Binding-site contacts:
Ligand atom CAN contacts residue PHE768 of chain 1.B at 3.5 Å (hydrophobic).
Ligand atom CAZ contacts residue ARG765 of chain 1.B at 4.2 Å.
Ligand atom CAS contacts residue PRO761 of chain 1.B at 4.2 Å (hydrophobic).
Ligand atom CAC contacts residue LEU764 of chain 1.B at 3.9 Å (hydrophobic).
Ligand atom CAR contacts residue PRO761 of chain 1.B at 3.1 Å (hydrophobic).
Ligand atom CBD contacts residue ASN818 of chain 1.C at 4.4 Å.
Ligand atom CAB contacts residue PHE768 of chain 1.B at 3.9 Å (hydrophobic).
Ligand atom CBG contacts residue VAL822 of chain 1.C at 3.6 Å (hydrophobic).
Ligand atom CAT contacts residue PRO761 of chain 1.B at 3.1 Å (hydrophobic).
Ligand atom CAJ contacts residue VAL826 of chain 1.C at 4.3 Å (hydrophobic).
Ligand atom CAE contacts residue Y011 of chain 1.X at 3.5 Å.
Ligand atom CBC contacts residue ALA787 of chain 1.C at 4.0 Å (hydrophobic).
Ligand atom CAV contacts residue ALA787 of chain 1.C at 4.3 Å (hydrophobic).
Ligand atom OAW contacts residue ALA787 of chain 1.C at 3.9 Å.
Ligand atom CAS contacts residue LEU764 of chain 1.B at 4.2 Å (hydrophobic).
Ligand atom CBA contacts residue PHE768 of chain 1.B at 4.3 Å (hydrophobic).
Ligand atom CBH contacts residue PRO761 of chain 1.B at 4.3 Å (hydrophobic).
Ligand atom CAO contacts residue Y011 of chain 1.X at 4.4 Å.
Ligand atom OAF contacts residue GLN808 of chain 1.B at 4.3 Å.
Ligand atom CAK contacts residue ARG765 of chain 1.B at 3.9 Å.
Ligand atom CAQ contacts residue LEU823 of chain 1.C at 4.4 Å (hydrophobic).
Ligand atom CAK contacts residue VAL822 of chain 1.C at 3.7 Å (hydrophobic).
Ligand atom CAU contacts residue ARG765 of chain 1.B at 4.5 Å.
Ligand atom CAI contacts residue ASP785 of chain 1.C at 4.2 Å.
Ligand atom CAQ contacts residue VAL822 of chain 1.C at 2.8 Å (hydrophobic).
Ligand atom CAP contacts residue VAL822 of chain 1.C at 3.5 Å (hydrophobic).
Ligand atom CAU contacts residue LEU764 of chain 1.B at 3.5 Å (hydrophobic).
Ligand atom CAK contacts residue ASN818 of chain 1.C at 3.4 Å.
Ligand atom CAC contacts residue PHE768 of chain 1.B at 3.6 Å (hydrophobic).
Ligand atom CAD contacts residue PRO761 of chain 1.B at 4.2 Å (hydrophobic).
Ligand atom CAI contacts residue ASN818 of chain 1.C at 3.6 Å.
Ligand atom CAI contacts residue ARG765 of chain 1.B at 3.8 Å.
Ligand atom CAQ contacts residue TRP819 of chain 1.C at 4.4 Å (hydrophobic).
Ligand atom CAI contacts residue VAL822 of chain 1.C at 4.4 Å (hydrophobic).
Ligand atom CBD contacts residue VAL822 of chain 1.C at 4.3 Å (hydrophobic).
Ligand atom CBF contacts residue ARG765 of chain 1.B at 4.4 Å.
Ligand atom CAQ contacts residue ASN818 of chain 1.C at 4.5 Å.
Ligand atom CAD contacts residue Y011 of chain 1.X at 3.9 Å.

Sequence of chain 1.B:
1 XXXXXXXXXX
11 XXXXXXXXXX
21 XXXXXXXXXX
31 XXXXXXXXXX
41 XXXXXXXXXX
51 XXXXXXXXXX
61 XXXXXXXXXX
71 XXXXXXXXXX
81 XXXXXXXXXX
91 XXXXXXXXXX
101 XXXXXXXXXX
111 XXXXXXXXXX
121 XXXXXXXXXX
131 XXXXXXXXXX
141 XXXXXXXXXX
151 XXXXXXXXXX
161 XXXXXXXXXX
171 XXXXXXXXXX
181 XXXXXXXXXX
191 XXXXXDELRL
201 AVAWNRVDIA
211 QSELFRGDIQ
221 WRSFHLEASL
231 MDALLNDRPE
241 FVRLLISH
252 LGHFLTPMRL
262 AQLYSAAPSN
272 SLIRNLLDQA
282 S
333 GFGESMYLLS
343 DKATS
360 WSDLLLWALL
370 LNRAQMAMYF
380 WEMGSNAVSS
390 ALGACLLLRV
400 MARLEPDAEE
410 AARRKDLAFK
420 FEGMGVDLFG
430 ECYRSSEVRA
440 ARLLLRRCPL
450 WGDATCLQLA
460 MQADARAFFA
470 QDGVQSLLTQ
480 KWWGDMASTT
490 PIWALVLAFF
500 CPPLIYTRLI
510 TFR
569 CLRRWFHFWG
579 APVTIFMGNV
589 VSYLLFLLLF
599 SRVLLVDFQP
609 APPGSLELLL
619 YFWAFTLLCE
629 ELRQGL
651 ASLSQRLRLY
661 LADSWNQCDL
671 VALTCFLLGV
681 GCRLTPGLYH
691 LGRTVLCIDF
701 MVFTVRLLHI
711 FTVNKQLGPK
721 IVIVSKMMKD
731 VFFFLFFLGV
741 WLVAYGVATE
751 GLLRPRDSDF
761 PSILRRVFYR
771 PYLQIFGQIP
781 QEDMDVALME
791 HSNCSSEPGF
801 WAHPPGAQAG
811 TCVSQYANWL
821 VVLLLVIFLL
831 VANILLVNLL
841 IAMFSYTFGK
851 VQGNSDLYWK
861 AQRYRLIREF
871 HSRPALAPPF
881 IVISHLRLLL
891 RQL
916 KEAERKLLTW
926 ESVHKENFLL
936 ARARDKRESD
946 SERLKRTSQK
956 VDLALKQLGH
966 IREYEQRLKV

Sequence of chain 1.C:
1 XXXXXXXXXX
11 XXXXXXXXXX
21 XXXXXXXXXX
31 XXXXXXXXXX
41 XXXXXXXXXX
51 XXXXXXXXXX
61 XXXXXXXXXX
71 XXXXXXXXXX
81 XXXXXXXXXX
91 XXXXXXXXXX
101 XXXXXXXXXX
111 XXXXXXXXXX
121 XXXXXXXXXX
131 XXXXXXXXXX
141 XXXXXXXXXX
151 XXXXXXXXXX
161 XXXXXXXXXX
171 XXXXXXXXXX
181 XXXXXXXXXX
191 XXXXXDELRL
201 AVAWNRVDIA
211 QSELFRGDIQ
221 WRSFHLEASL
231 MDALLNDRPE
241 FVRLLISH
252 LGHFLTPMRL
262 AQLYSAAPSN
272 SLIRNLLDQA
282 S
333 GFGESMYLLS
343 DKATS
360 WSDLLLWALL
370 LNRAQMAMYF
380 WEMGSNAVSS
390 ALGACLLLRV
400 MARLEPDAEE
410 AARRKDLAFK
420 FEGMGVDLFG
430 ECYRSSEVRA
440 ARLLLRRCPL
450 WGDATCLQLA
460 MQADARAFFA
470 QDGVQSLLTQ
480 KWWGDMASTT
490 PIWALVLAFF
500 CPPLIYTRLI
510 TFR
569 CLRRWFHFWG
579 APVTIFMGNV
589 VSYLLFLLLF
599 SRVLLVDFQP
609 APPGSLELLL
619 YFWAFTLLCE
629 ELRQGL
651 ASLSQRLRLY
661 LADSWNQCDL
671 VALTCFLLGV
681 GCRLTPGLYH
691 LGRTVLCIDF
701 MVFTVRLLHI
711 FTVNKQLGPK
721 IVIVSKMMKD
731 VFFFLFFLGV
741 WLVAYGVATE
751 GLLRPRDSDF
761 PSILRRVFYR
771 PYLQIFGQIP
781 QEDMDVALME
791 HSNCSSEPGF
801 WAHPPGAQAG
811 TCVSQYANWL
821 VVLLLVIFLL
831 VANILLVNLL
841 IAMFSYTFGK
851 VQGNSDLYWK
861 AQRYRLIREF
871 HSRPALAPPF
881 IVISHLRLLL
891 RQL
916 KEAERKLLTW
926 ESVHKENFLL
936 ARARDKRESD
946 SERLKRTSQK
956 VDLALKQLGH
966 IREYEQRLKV

This protein binds this small molecule.
Small molecule (SMILES): CC(C)CCC[C@@H](C)[C@H]1CC[C@H]2[C@@H]3CC=C4C[C@@H](OC(=O)CCC(=O)O)CC[C@]4(C)[C@H]3CC[C@]12C